Sequence of chain 1.D:
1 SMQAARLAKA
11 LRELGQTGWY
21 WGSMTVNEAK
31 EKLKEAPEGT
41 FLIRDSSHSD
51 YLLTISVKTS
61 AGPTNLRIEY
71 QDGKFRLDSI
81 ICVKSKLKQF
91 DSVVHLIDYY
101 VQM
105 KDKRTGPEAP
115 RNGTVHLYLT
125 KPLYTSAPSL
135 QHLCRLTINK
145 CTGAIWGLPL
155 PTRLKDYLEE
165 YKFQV

Sequence of chain 1.H:
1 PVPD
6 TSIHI

The protein below binds the small molecule below.
Small molecule (SMILES): CC[C@H](C)[C@H](NC(=O)[C@H](CO)NC(=O)[C@@H](NC(=O)[C@H](Cc1ccc(OP(=O)(O)O)cc1)NC(=O)[C@H](C)NC(=O)[C@@H]1CCCN1)[C@@H](C)O)C(=O)N[C@@H](Cc1cnc[nH]1)C(=O)N[C@H](C(=O)N[C@H](C(N)=O)C(C)C)[C@@H](C)CC

Binding-site contacts:
Ligand atom O contacts residue CAS104 of chain 1.D at 3.8 Å.
Ligand atom O contacts residue MET103 of chain 1.D at 3.9 Å.
Ligand atom O contacts residue HIS120 of chain 1.D at 3.5 Å.
Ligand atom O contacts residue ILE8 of chain 1.H at 3.3 Å.
Ligand atom CA contacts residue SER7 of chain 1.H at 3.8 Å.
Ligand atom CA contacts residue MET103 of chain 1.D at 3.7 Å (hydrophobic).
Ligand atom CD1 contacts residue VAL119 of chain 1.D at 3.7 Å (hydrophobic).
Ligand atom O1P contacts residue ARG108 of chain 1.D at 2.9 Å (salt-bridge).
Ligand atom CE1 contacts residue HIS120 of chain 1.D at 3.8 Å.
Ligand atom CG1 contacts residue ILE10 of chain 1.H at 3.8 Å (hydrophobic).
Ligand atom CD2 contacts residue MET103 of chain 1.D at 3.4 Å (hydrophobic).
Ligand atom NE2 contacts residue HIS120 of chain 1.D at 3.5 Å.
Ligand atom O contacts residue THR118 of chain 1.D at 3.8 Å.
Ligand atom CE2 contacts residue CAS104 of chain 1.D at 3.5 Å.
Ligand atom O contacts residue MET103 of chain 1.D at 3.2 Å (h-bond).
Ligand atom CB contacts residue MET103 of chain 1.D at 3.8 Å (hydrophobic).
Ligand atom CG1 contacts residue SER7 of chain 1.H at 3.3 Å.
Ligand atom CB contacts residue THR118 of chain 1.D at 3.7 Å.
Ligand atom C contacts residue VAL119 of chain 1.D at 3.7 Å (hydrophobic).
Ligand atom CA contacts residue VAL119 of chain 1.D at 3.9 Å (hydrophobic).
Ligand atom O contacts residue VAL119 of chain 1.D at 3.6 Å (h-bond).
Ligand atom N contacts residue VAL119 of chain 1.D at 2.9 Å (h-bond).
Ligand atom O contacts residue ILE10 of chain 1.H at 3.4 Å.
Ligand atom NE2 contacts residue CO1 of chain 1.L at 2.4 Å.
Ligand atom O contacts residue HIS9 of chain 1.H at 2.8 Å (h-bond).
Ligand atom O contacts residue SER7 of chain 1.H at 3.0 Å (h-bond).
Ligand atom CD2 contacts residue THR118 of chain 1.D at 3.6 Å.
Ligand atom OG1 contacts residue MET103 of chain 1.D at 3.9 Å.
Ligand atom O2P contacts residue ARG108 of chain 1.D at 3.1 Å (salt-bridge).
Ligand atom O contacts residue THR6 of chain 1.H at 3.5 Å.
Ligand atom CG1 contacts residue VAL119 of chain 1.D at 3.4 Å (hydrophobic).
Ligand atom O2P contacts residue LYS107 of chain 1.D at 3.6 Å.
Ligand atom CG1 contacts residue HIS9 of chain 1.H at 3.8 Å.
Ligand atom N contacts residue SER7 of chain 1.H at 3.2 Å (h-bond).
Ligand atom CG2 contacts residue ILE8 of chain 1.H at 3.7 Å (hydrophobic).
Ligand atom O contacts residue LEU121 of chain 1.D at 3.0 Å (h-bond).
Ligand atom CE1 contacts residue CO1 of chain 1.L at 3.3 Å.
Ligand atom CD2 contacts residue CO1 of chain 1.L at 3.1 Å.
Ligand atom CD2 contacts residue CAS104 of chain 1.D at 3.8 Å.
Ligand atom CA contacts residue VAL119 of chain 1.D at 3.5 Å (hydrophobic).